Binding-site contacts:
Ligand atom O7 contacts residue ASN28 of chain 1.E at 4.3 Å.
Ligand atom N2 contacts residue ASN28 of chain 1.E at 2.9 Å (h-bond).
Ligand atom C3 contacts residue ASN28 of chain 1.E at 3.8 Å.
Ligand atom C5 contacts residue ASN28 of chain 1.E at 3.7 Å.
Ligand atom O5 contacts residue ASN28 of chain 1.E at 2.4 Å (h-bond).
Ligand atom C1 contacts residue ASN28 of chain 1.E at 1.4 Å.
Ligand atom C2 contacts residue ASN28 of chain 1.E at 2.5 Å.
Ligand atom C7 contacts residue ASN28 of chain 1.E at 3.8 Å.
Ligand atom C4 contacts residue ASN28 of chain 1.E at 4.2 Å.

This small molecule binds to this protein.
Small molecule (SMILES): CC(=O)N[C@@H]1[C@@H](O)[C@H](O)[C@@H](CO)O[C@H]1O

Sequence of chain 1.E:
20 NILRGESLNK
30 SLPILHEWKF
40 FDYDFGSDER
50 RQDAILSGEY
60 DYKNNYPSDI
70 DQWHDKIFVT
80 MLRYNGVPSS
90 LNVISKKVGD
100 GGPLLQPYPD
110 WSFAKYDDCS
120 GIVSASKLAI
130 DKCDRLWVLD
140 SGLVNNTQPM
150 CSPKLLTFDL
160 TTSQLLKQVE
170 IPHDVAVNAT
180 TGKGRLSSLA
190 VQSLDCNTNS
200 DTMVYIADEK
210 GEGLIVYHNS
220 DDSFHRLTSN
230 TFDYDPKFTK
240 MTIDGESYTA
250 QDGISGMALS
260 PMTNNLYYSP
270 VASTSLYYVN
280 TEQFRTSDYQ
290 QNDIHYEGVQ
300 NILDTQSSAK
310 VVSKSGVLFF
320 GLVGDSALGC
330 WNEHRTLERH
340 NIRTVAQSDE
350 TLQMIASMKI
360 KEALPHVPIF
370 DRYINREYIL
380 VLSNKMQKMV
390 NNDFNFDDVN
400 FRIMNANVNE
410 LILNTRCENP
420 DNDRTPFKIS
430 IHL